Binding-site contacts:
Ligand atom O1B contacts residue SER965 of chain 1.A at 3.1 Å (h-bond).
Ligand atom O3B contacts residue THR968 of chain 1.A at 3.6 Å.
Ligand atom C8 contacts residue ILE969 of chain 1.A at 3.9 Å (hydrophobic).
Ligand atom O4' contacts residue PRO1305 of chain 1.A at 3.4 Å.
Ligand atom O1A contacts residue SER965 of chain 1.A at 3.6 Å (h-bond).
Ligand atom C4' contacts residue ASN1303 of chain 1.A at 3.8 Å.
Ligand atom O1B contacts residue LYS967 of chain 1.A at 3.3 Å.
Ligand atom O2A contacts residue MG1 of chain 1.F at 3.1 Å.
Ligand atom PB contacts residue LYS967 of chain 1.A at 3.7 Å.
Ligand atom O1A contacts residue GLY964 of chain 1.A at 3.5 Å.
Ligand atom C2 contacts residue PRO1305 of chain 1.A at 3.7 Å (hydrophobic).
Ligand atom O1A contacts residue GLY966 of chain 1.A at 2.9 Å (h-bond).
Ligand atom O1B contacts residue GLY964 of chain 1.A at 3.3 Å (h-bond).
Ligand atom N3 contacts residue PRO1305 of chain 1.A at 3.5 Å.
Ligand atom PB contacts residue GLY966 of chain 1.A at 3.8 Å.
Ligand atom N6 contacts residue GLN943 of chain 1.A at 2.7 Å (h-bond).
Ligand atom O2B contacts residue MG1 of chain 1.F at 3.0 Å.
Ligand atom O3A contacts residue GLY966 of chain 1.A at 3.5 Å.
Ligand atom O2B contacts residue THR963 of chain 1.A at 3.5 Å.
Ligand atom PB contacts residue GLY964 of chain 1.A at 3.3 Å.
Ligand atom O3A contacts residue THR968 of chain 1.A at 2.4 Å (h-bond).
Ligand atom PA contacts residue THR968 of chain 1.A at 3.3 Å.
Ligand atom O2A contacts residue THR968 of chain 1.A at 2.9 Å (h-bond).
Ligand atom O1B contacts residue GLY966 of chain 1.A at 3.6 Å (h-bond).
Ligand atom C6 contacts residue GLN943 of chain 1.A at 3.9 Å.
Ligand atom N6 contacts residue ASN940 of chain 1.A at 3.2 Å (h-bond).
Ligand atom O1B contacts residue PRO962 of chain 1.A at 3.3 Å (h-bond).
Ligand atom PB contacts residue MG1 of chain 1.F at 3.1 Å.
Ligand atom N6 contacts residue PHE938 of chain 1.A at 3.6 Å (h-bond).
Ligand atom N7 contacts residue ILE969 of chain 1.A at 3.4 Å.
Ligand atom N7 contacts residue GLN943 of chain 1.A at 3.1 Å (h-bond).
Ligand atom O3A contacts residue LYS967 of chain 1.A at 3.9 Å.
Ligand atom O2B contacts residue GLY964 of chain 1.A at 2.7 Å (h-bond).
Ligand atom O3B contacts residue MG1 of chain 1.F at 2.0 Å.
Ligand atom CA7 contacts residue ASN1266 of chain 1.A at 3.4 Å.
Ligand atom PB contacts residue SER965 of chain 1.A at 3.8 Å.
Ligand atom N6 contacts residue PHE939 of chain 1.A at 3.5 Å.
Ligand atom CA7 contacts residue VAL1267 of chain 1.A at 3.6 Å (hydrophobic).
Ligand atom O1A contacts residue LYS967 of chain 1.A at 3.6 Å (salt-bridge).
Ligand atom O3B contacts residue LYS967 of chain 1.A at 3.4 Å (salt-bridge).

This small molecule binds to this protein.
Small molecule (SMILES): CNc1ccccc1C(=O)O[C@H]1[C@@H](O)[C@H](n2cnc3c(N)ncnc32)O[C@@H]1COP(=O)(O)OP(=O)(O)O

Sequence of chain 1.A:
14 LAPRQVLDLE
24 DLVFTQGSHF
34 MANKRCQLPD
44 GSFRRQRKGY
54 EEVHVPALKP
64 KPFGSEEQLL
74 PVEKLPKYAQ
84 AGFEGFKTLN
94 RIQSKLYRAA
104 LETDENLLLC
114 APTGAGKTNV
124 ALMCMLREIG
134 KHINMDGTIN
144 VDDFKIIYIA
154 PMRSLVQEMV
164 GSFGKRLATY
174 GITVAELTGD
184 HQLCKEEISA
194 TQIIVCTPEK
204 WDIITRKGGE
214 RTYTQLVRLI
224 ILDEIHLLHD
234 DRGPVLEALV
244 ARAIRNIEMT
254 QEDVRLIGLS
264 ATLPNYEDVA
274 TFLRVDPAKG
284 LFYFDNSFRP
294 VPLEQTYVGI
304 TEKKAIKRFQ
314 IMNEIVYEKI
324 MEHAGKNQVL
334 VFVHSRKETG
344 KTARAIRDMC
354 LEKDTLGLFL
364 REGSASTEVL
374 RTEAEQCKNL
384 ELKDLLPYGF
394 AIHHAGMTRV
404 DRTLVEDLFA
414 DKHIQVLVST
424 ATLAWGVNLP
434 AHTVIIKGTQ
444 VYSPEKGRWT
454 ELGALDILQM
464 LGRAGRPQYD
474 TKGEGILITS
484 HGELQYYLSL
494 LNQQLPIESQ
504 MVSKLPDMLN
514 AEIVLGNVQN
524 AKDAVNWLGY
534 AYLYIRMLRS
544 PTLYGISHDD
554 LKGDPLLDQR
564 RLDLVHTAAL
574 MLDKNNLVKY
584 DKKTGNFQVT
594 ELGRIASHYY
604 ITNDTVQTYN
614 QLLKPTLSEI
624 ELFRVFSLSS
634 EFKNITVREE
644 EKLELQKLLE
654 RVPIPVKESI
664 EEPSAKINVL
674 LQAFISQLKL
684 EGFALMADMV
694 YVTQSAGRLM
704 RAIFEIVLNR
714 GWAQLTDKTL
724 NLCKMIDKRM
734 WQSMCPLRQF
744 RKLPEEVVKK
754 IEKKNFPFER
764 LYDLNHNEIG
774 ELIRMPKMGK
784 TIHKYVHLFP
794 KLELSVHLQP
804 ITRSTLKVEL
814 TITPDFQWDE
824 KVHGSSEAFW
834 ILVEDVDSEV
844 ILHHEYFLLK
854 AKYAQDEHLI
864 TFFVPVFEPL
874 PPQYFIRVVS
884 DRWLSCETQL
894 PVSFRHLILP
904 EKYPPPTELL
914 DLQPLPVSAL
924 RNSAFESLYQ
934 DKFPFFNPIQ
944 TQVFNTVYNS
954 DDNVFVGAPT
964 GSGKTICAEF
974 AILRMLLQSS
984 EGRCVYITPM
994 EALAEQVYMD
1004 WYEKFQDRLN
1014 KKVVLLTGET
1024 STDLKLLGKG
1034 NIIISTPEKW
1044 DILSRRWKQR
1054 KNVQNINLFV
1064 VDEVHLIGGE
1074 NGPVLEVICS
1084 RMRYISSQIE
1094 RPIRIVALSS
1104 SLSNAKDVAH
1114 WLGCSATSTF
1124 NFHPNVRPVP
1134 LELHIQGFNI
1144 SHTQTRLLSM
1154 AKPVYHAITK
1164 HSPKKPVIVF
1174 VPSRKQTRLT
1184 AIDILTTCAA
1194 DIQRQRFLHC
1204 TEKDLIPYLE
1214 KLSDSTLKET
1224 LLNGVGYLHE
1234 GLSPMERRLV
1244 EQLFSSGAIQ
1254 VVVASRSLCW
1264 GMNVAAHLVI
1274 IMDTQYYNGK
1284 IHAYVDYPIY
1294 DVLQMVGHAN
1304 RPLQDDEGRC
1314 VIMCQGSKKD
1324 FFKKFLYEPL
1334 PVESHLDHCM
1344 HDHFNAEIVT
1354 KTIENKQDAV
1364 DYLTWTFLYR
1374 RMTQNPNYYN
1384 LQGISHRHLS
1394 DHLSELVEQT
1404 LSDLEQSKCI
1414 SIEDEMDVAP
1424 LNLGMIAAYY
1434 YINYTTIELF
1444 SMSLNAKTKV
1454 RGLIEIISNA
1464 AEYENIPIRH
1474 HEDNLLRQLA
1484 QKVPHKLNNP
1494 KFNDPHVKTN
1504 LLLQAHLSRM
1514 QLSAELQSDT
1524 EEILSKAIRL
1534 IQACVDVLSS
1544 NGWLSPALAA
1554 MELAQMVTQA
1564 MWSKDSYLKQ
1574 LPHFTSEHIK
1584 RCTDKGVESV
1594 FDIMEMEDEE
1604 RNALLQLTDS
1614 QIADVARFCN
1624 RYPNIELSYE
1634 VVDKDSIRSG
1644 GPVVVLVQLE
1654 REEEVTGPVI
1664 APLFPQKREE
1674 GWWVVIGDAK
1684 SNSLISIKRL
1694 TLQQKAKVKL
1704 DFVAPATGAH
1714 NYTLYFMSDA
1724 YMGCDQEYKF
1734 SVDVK